Binding-site contacts:
Ligand atom O7 contacts residue ALA470 of chain 1.A at 3.7 Å.
Ligand atom N2 contacts residue ASN384 of chain 1.A at 2.9 Å (h-bond).
Ligand atom C6 contacts residue THR461 of chain 1.A at 3.2 Å.
Ligand atom C3 contacts residue ASN384 of chain 1.A at 3.8 Å.
Ligand atom C7 contacts residue ALA470 of chain 1.A at 4.1 Å (hydrophobic).
Ligand atom O6 contacts residue THR461 of chain 1.A at 3.6 Å.
Ligand atom C7 contacts residue GLN462 of chain 1.A at 3.9 Å.
Ligand atom C3 contacts residue GLN462 of chain 1.A at 4.0 Å.
Ligand atom C2 contacts residue ASN384 of chain 1.A at 2.4 Å.
Ligand atom O7 contacts residue ASN384 of chain 1.A at 3.9 Å.
Ligand atom O5 contacts residue ASN384 of chain 1.A at 2.3 Å (h-bond).
Ligand atom C8 contacts residue ALA470 of chain 1.A at 3.9 Å (hydrophobic).
Ligand atom O7 contacts residue GLN462 of chain 1.A at 3.0 Å (h-bond).
Ligand atom C4 contacts residue ASN384 of chain 1.A at 4.2 Å.
Ligand atom O3 contacts residue GLN462 of chain 1.A at 3.5 Å (h-bond).
Ligand atom C5 contacts residue ASN384 of chain 1.A at 3.6 Å.
Ligand atom N2 contacts residue GLN462 of chain 1.A at 4.3 Å.
Ligand atom C7 contacts residue ASN384 of chain 1.A at 3.6 Å.
Ligand atom C1 contacts residue ASN384 of chain 1.A at 1.5 Å.
Ligand atom O6 contacts residue SER386 of chain 1.A at 3.4 Å.
Ligand atom O7 contacts residue TYR467 of chain 1.A at 4.4 Å.
Ligand atom O6 contacts residue ASP459 of chain 1.A at 2.8 Å (salt-bridge).
Ligand atom C2 contacts residue GLN462 of chain 1.A at 3.8 Å.
Ligand atom O6 contacts residue ASN384 of chain 1.A at 4.4 Å.
Ligand atom C6 contacts residue ASP459 of chain 1.A at 3.6 Å.
Ligand atom O5 contacts residue GLN462 of chain 1.A at 4.1 Å.
Ligand atom C4 contacts residue GLN462 of chain 1.A at 4.1 Å.

Sequence of chain 1.A:
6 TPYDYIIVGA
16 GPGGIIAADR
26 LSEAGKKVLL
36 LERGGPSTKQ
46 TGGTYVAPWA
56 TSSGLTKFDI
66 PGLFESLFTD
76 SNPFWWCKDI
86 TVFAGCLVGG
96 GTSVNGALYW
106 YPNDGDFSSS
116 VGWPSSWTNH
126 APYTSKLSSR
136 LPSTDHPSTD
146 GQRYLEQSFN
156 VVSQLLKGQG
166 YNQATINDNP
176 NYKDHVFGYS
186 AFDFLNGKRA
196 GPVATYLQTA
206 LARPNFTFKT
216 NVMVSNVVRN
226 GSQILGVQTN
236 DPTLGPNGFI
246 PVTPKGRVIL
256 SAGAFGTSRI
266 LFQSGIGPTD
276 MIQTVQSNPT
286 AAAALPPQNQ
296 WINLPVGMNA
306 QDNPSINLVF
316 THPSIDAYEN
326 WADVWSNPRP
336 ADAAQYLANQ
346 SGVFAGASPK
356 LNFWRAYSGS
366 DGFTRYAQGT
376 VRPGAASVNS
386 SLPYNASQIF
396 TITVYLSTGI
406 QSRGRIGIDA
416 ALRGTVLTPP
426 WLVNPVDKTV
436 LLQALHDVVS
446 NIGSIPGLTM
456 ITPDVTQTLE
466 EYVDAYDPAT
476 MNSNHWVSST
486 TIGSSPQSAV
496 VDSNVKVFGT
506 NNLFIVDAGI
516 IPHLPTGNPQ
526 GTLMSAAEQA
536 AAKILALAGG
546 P

A protein and the small-molecule ligand that binds it are described below.
Small molecule (SMILES): CC(=O)N[C@@H]1[C@@H](O)[C@H](O)[C@@H](CO)O[C@H]1O